Binding-site contacts:
Ligand atom O5 contacts residue GLU276 of chain 1.A at 3.7 Å.
Ligand atom C2 contacts residue ASN277 of chain 1.A at 2.5 Å.
Ligand atom N2 contacts residue ASN275 of chain 1.A at 4.2 Å.
Ligand atom C3 contacts residue ASN277 of chain 1.A at 3.8 Å.
Ligand atom C7 contacts residue THR279 of chain 1.A at 4.4 Å.
Ligand atom N2 contacts residue THR279 of chain 1.A at 4.4 Å.
Ligand atom O5 contacts residue ASN277 of chain 1.A at 2.4 Å (h-bond).
Ligand atom C4 contacts residue GLU276 of chain 1.A at 4.0 Å.
Ligand atom C8 contacts residue ASN277 of chain 1.A at 4.2 Å.
Ligand atom C3 contacts residue GLU276 of chain 1.A at 3.6 Å.
Ligand atom C4 contacts residue ASN277 of chain 1.A at 4.2 Å.
Ligand atom C5 contacts residue GLU276 of chain 1.A at 3.4 Å.
Ligand atom C1 contacts residue GLU276 of chain 1.A at 3.2 Å.
Ligand atom C2 contacts residue GLU276 of chain 1.A at 3.8 Å.
Ligand atom C7 contacts residue ASN277 of chain 1.A at 3.2 Å.
Ligand atom N2 contacts residue ASN277 of chain 1.A at 2.9 Å (h-bond).
Ligand atom O7 contacts residue ASN277 of chain 1.A at 3.0 Å (h-bond).
Ligand atom C8 contacts residue THR279 of chain 1.A at 3.5 Å.
Ligand atom O4 contacts residue GLU276 of chain 1.A at 4.3 Å.
Ligand atom N2 contacts residue GLU276 of chain 1.A at 4.1 Å.
Ligand atom C1 contacts residue ASN277 of chain 1.A at 1.4 Å.
Ligand atom C5 contacts residue ASN277 of chain 1.A at 3.7 Å.

The protein below binds the small molecule below.
Small molecule (SMILES): CC(=O)N[C@@H]1[C@@H](O)[C@H](O)[C@@H](CO)O[C@H]1O

Sequence of chain 1.A:
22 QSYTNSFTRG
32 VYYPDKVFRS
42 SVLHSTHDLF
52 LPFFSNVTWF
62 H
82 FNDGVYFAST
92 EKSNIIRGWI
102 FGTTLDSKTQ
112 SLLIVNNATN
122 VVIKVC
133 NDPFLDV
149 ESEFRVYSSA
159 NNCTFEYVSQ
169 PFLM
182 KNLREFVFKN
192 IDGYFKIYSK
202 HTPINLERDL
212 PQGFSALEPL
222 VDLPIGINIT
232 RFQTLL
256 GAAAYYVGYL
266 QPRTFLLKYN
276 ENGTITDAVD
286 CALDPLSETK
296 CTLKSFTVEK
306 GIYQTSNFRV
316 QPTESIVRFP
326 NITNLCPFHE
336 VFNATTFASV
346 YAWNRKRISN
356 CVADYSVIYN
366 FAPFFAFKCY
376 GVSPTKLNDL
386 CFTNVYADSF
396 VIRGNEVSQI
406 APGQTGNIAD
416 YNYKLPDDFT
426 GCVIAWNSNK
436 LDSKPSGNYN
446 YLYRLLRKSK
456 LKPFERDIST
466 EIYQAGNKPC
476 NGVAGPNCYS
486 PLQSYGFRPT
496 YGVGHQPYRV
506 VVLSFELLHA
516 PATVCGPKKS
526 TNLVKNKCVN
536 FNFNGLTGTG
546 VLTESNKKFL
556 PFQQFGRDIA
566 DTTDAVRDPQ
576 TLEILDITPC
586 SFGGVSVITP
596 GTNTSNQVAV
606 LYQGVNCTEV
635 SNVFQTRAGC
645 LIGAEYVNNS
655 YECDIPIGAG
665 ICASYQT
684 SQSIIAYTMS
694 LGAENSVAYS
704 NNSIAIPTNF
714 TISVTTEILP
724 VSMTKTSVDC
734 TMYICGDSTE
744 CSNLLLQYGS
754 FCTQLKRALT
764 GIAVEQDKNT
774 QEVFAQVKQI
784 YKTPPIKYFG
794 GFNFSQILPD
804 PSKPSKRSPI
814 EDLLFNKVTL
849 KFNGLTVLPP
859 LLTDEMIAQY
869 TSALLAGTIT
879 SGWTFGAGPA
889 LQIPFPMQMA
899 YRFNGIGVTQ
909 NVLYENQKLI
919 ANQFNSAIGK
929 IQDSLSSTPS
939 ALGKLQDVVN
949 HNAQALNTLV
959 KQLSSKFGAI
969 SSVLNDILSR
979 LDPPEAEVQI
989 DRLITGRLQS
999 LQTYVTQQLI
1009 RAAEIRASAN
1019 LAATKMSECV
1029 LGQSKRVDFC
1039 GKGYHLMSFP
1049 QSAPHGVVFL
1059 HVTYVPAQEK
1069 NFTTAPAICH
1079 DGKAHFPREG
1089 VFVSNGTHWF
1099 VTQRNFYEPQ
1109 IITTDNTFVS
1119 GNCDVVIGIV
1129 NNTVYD